Binding-site contacts:
Ligand atom O7 contacts residue ASN324 of chain 1.B at 4.3 Å.
Ligand atom C3 contacts residue ASN324 of chain 1.B at 3.8 Å.
Ligand atom N2 contacts residue ASN324 of chain 1.B at 2.9 Å (h-bond).
Ligand atom O5 contacts residue ASN324 of chain 1.B at 2.4 Å (h-bond).
Ligand atom C2 contacts residue ASN324 of chain 1.B at 2.4 Å.
Ligand atom C1 contacts residue ASN324 of chain 1.B at 1.4 Å.
Ligand atom C4 contacts residue ASN324 of chain 1.B at 4.2 Å.
Ligand atom C7 contacts residue ASN324 of chain 1.B at 3.8 Å.
Ligand atom C5 contacts residue ASN324 of chain 1.B at 3.7 Å.

Sequence of chain 1.B:
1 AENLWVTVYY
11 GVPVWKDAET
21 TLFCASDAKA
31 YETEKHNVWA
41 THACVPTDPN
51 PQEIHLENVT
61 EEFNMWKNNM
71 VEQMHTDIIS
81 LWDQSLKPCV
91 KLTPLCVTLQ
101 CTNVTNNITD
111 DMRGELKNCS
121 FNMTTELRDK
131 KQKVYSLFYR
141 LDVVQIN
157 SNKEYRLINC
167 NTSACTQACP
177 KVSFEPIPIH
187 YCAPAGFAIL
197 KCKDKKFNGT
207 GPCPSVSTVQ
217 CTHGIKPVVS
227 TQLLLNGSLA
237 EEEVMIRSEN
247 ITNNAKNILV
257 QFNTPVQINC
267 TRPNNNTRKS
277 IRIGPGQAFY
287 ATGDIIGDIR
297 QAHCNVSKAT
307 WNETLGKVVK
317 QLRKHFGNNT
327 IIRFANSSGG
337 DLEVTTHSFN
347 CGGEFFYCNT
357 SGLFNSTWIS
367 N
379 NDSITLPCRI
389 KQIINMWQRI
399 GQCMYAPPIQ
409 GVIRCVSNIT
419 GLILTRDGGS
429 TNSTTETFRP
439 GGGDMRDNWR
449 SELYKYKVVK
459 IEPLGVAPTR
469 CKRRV

This protein binds this small molecule.
Small molecule (SMILES): CC(=O)N[C@@H]1[C@@H](O)[C@H](O)[C@@H](CO)O[C@H]1O